Binding-site contacts:
Ligand atom O13 contacts residue SER248 of chain 1.A at 3.5 Å.
Ligand atom O12 contacts residue SER96 of chain 1.A at 2.6 Å (h-bond).
Ligand atom C01 contacts residue VAL296 of chain 1.A at 3.6 Å (hydrophobic).
Ligand atom C11 contacts residue SER96 of chain 1.A at 3.5 Å.
Ligand atom C10 contacts residue PHE186 of chain 1.A at 3.7 Å (hydrophobic).
Ligand atom C05 contacts residue ALA249 of chain 1.A at 3.6 Å (hydrophobic).
Ligand atom C10 contacts residue ALA249 of chain 1.A at 3.9 Å (hydrophobic).
Ligand atom O04 contacts residue ALA249 of chain 1.A at 4.1 Å.
Ligand atom C11 contacts residue LEU99 of chain 1.A at 4.0 Å (hydrophobic).
Ligand atom C01 contacts residue HEM1 of chain 1.B at 3.9 Å.
Ligand atom C08 contacts residue ALA249 of chain 1.A at 3.9 Å (hydrophobic).
Ligand atom O12 contacts residue LEU99 of chain 1.A at 3.6 Å.
Ligand atom C10 contacts residue LEU99 of chain 1.A at 3.7 Å (hydrophobic).
Ligand atom C06 contacts residue ALA249 of chain 1.A at 3.6 Å (hydrophobic).
Ligand atom C02 contacts residue PHE183 of chain 1.A at 3.4 Å (hydrophobic).
Ligand atom C05 contacts residue LEU99 of chain 1.A at 3.8 Å (hydrophobic).
Ligand atom C03 contacts residue PHE183 of chain 1.A at 3.5 Å (hydrophobic).
Ligand atom O04 contacts residue PHE183 of chain 1.A at 3.6 Å.
Ligand atom C11 contacts residue SER245 of chain 1.A at 3.4 Å.
Ligand atom C09 contacts residue ARG93 of chain 1.A at 4.0 Å.
Ligand atom O12 contacts residue ILE98 of chain 1.A at 3.7 Å.
Ligand atom C01 contacts residue PHE183 of chain 1.A at 4.0 Å (hydrophobic).
Ligand atom O13 contacts residue SER245 of chain 1.A at 3.4 Å.
Ligand atom C10 contacts residue PHE183 of chain 1.A at 4.0 Å (hydrophobic).
Ligand atom C01 contacts residue PHE299 of chain 1.A at 3.7 Å (hydrophobic).
Ligand atom C02 contacts residue PHE186 of chain 1.A at 3.6 Å (hydrophobic).
Ligand atom O13 contacts residue ARG93 of chain 1.A at 3.1 Å (salt-bridge).
Ligand atom C09 contacts residue LEU99 of chain 1.A at 3.6 Å (hydrophobic).
Ligand atom O04 contacts residue HEM1 of chain 1.B at 3.5 Å (h-bond).
Ligand atom C06 contacts residue HEM1 of chain 1.B at 3.4 Å.
Ligand atom O12 contacts residue SER245 of chain 1.A at 2.6 Å (h-bond).
Ligand atom O13 contacts residue SER96 of chain 1.A at 4.0 Å.
Ligand atom C08 contacts residue LEU99 of chain 1.A at 3.6 Å (hydrophobic).
Ligand atom C09 contacts residue ALA249 of chain 1.A at 4.0 Å (hydrophobic).
Ligand atom C06 contacts residue LEU99 of chain 1.A at 3.6 Å (hydrophobic).
Ligand atom C07 contacts residue LEU99 of chain 1.A at 3.6 Å (hydrophobic).
Ligand atom C07 contacts residue ALA249 of chain 1.A at 3.7 Å (hydrophobic).
Ligand atom C07 contacts residue HEM1 of chain 1.B at 3.6 Å.
Ligand atom C09 contacts residue PHE186 of chain 1.A at 4.1 Å (hydrophobic).
Ligand atom C11 contacts residue ARG93 of chain 1.A at 4.0 Å.

Sequence of chain 1.A:
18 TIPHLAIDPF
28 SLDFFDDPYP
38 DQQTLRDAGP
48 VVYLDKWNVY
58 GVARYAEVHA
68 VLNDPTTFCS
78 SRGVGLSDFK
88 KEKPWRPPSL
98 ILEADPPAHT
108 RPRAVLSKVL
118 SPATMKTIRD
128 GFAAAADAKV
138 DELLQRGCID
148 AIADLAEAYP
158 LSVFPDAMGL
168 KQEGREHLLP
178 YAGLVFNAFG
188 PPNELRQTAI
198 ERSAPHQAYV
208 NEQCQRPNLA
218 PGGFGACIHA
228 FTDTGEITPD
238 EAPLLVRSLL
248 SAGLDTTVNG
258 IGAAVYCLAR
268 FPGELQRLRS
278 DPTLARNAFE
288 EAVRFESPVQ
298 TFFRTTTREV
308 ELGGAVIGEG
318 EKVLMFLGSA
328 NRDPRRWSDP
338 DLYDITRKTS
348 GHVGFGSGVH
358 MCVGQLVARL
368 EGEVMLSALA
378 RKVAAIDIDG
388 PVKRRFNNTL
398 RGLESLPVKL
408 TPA

A small-molecule ligand and the protein it binds are described below.
Small molecule (SMILES): CCC(=O)c1ccc(C(=O)O)cc1